Sequence of chain 1.A:
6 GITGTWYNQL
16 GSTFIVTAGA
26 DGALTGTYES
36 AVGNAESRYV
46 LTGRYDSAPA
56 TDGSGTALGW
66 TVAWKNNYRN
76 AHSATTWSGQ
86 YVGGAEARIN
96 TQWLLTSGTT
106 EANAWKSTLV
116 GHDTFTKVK

Sequence of chain 2.B:
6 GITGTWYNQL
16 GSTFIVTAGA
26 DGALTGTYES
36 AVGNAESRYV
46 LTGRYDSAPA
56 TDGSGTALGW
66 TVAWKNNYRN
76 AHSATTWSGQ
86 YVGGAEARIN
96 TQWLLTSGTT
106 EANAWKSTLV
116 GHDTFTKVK

Binding-site contacts:
Ligand atom CE1 contacts residue SER78 of chain 2.B at 4.0 Å.
Ligand atom CD contacts residue ARG74 of chain 2.B at 3.7 Å.
Ligand atom CB contacts residue TRP69 of chain 2.B at 3.8 Å (hydrophobic).
Ligand atom O contacts residue ARG74 of chain 2.B at 3.1 Å (salt-bridge).
Ligand atom NE2 contacts residue TRP69 of chain 2.B at 3.8 Å.
Ligand atom CE1 contacts residue TRP69 of chain 2.B at 3.6 Å (hydrophobic).
Ligand atom CB contacts residue TYR44 of chain 2.B at 3.8 Å (hydrophobic).
Ligand atom N contacts residue SER17 of chain 2.B at 3.9 Å.
Ligand atom CB contacts residue TRP110 of chain 1.A at 3.9 Å (hydrophobic).
Ligand atom CG contacts residue TYR44 of chain 2.B at 3.4 Å (hydrophobic).
Ligand atom CG contacts residue TRP110 of chain 1.A at 4.0 Å (hydrophobic).
Ligand atom O contacts residue SER35 of chain 2.B at 3.8 Å.
Ligand atom CD contacts residue THR80 of chain 2.B at 3.8 Å.
Ligand atom CG contacts residue ARG74 of chain 2.B at 3.3 Å.
Ligand atom O contacts residue ASN39 of chain 2.B at 3.8 Å.
Ligand atom NE2 contacts residue LEU100 of chain 2.B at 4.1 Å.
Ligand atom N contacts residue ARG74 of chain 2.B at 3.8 Å.
Ligand atom CD contacts residue ALA76 of chain 2.B at 4.1 Å (hydrophobic).
Ligand atom SG contacts residue TRP110 of chain 1.A at 3.4 Å.
Ligand atom NE2 contacts residue TRP69 of chain 2.B at 4.0 Å.
Ligand atom NE2 contacts residue THR80 of chain 2.B at 2.6 Å (h-bond).
Ligand atom CA contacts residue TRP69 of chain 2.B at 4.0 Å (hydrophobic).
Ligand atom O contacts residue SER42 of chain 2.B at 3.8 Å.
Ligand atom CA contacts residue ARG74 of chain 2.B at 4.0 Å.
Ligand atom NE2 contacts residue LEU100 of chain 2.B at 3.5 Å.
Ligand atom CA contacts residue SER17 of chain 2.B at 4.0 Å.
Ligand atom OE1 contacts residue THR80 of chain 2.B at 3.9 Å.
Ligand atom O contacts residue SER17 of chain 2.B at 3.5 Å (h-bond).
Ligand atom CE contacts residue ARG74 of chain 2.B at 3.9 Å.
Ligand atom CE1 contacts residue LEU100 of chain 2.B at 4.0 Å (hydrophobic).
Ligand atom OE1 contacts residue TRP82 of chain 2.B at 3.9 Å.
Ligand atom CB contacts residue TRP69 of chain 2.B at 3.3 Å (hydrophobic).
Ligand atom O contacts residue SER35 of chain 2.B at 3.9 Å.
Ligand atom NE2 contacts residue SER78 of chain 2.B at 3.2 Å (h-bond).
Ligand atom CD contacts residue ALA107 of chain 1.A at 4.0 Å (hydrophobic).
Ligand atom O contacts residue LEU15 of chain 2.B at 3.8 Å.
Ligand atom CB contacts residue TRP110 of chain 1.A at 3.6 Å (hydrophobic).
Ligand atom OE1 contacts residue ARG74 of chain 2.B at 3.2 Å (salt-bridge).
Ligand atom C contacts residue ARG74 of chain 2.B at 4.0 Å.
Ligand atom OE1 contacts residue TRP98 of chain 2.B at 3.4 Å.

This protein binds this small molecule.
Small molecule (SMILES): CSCC[C@@H]1NC(=O)CNC(=O)[C@@H]2CSSC[C@H](NC(=O)[C@@H](N)CCCN=C(N)N)C(=O)N[C@@H](CSSC[C@@H](C=O)NC(=O)[C@H](CCC(=O)O)NC(=O)[C@H](CCC(=O)O)NC(=O)[C@H](C)NC1=O)C(=O)N[C@@H](CC1=NC=NC1)C(=O)N1CCC[C@H]1C(=O)N[C@@H](CCC(N)=O)C(=O)N2